Sequence of chain 1.C:
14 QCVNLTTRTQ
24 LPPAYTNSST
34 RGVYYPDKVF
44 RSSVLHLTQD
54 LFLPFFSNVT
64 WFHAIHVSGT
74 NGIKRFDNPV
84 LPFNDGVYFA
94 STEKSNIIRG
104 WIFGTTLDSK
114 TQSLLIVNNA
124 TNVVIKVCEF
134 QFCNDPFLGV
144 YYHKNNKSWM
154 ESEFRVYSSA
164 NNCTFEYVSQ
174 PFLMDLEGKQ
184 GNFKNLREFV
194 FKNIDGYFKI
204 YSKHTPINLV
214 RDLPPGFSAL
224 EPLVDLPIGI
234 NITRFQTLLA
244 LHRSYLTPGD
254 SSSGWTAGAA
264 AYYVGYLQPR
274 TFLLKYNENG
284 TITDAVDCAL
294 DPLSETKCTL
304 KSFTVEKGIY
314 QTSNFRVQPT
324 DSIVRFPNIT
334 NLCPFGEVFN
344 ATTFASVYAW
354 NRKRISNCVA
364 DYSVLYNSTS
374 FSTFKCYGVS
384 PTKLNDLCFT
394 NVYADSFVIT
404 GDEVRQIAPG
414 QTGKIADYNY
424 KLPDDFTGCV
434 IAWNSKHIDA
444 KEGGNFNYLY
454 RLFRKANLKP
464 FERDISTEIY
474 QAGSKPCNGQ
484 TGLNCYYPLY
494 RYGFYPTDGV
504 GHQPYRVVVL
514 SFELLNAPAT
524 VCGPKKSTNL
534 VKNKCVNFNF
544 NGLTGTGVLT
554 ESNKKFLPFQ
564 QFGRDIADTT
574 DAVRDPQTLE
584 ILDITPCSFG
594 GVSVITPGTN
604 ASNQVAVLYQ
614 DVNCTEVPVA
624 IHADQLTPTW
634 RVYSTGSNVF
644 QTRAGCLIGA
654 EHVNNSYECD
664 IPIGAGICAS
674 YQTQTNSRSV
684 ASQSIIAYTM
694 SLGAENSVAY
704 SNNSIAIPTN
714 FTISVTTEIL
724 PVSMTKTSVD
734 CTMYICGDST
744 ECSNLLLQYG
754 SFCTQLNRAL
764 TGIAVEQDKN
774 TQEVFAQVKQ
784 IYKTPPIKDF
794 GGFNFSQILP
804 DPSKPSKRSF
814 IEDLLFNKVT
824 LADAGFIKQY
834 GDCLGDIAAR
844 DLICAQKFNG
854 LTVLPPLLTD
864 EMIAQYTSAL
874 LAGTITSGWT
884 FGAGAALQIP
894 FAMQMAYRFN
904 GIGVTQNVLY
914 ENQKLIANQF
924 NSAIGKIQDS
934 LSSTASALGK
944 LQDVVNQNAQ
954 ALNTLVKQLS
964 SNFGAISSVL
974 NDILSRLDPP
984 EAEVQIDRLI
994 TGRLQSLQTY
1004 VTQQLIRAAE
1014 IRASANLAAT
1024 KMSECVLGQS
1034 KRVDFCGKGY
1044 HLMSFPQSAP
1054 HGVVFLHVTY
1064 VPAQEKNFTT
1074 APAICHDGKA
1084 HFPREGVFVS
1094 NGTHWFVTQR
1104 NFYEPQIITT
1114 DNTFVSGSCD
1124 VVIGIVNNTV

Binding-site contacts:
Ligand atom C4 contacts residue ASN30 of chain 1.C at 4.2 Å.
Ligand atom O7 contacts residue ASN30 of chain 1.C at 2.9 Å (h-bond).
Ligand atom C2 contacts residue ASN30 of chain 1.C at 2.5 Å.
Ligand atom O6 contacts residue ASN30 of chain 1.C at 4.1 Å.
Ligand atom O6 contacts residue THR29 of chain 1.C at 4.0 Å.
Ligand atom N2 contacts residue ASN30 of chain 1.C at 2.9 Å (h-bond).
Ligand atom C3 contacts residue ASN30 of chain 1.C at 3.8 Å.
Ligand atom C7 contacts residue ASN30 of chain 1.C at 3.1 Å.
Ligand atom C8 contacts residue ASN30 of chain 1.C at 4.3 Å.
Ligand atom O5 contacts residue ASN30 of chain 1.C at 2.4 Å (h-bond).
Ligand atom C5 contacts residue ASN30 of chain 1.C at 3.7 Å.
Ligand atom C6 contacts residue ASP215 of chain 1.C at 4.1 Å.
Ligand atom O6 contacts residue ASP215 of chain 1.C at 3.9 Å.
Ligand atom C1 contacts residue ASN30 of chain 1.C at 1.4 Å.
Ligand atom C6 contacts residue ASN30 of chain 1.C at 4.4 Å.

The protein below binds the small molecule below.
Small molecule (SMILES): CC(=O)N[C@@H]1[C@@H](O)[C@H](O)[C@@H](CO)O[C@H]1O